The small molecule below binds the protein below.
Small molecule (SMILES): CN(C)c1ccc(O)c2c1C[C@H]1C[C@H]3[C@H](N(C)C)C(O)=C(C(N)=O)C(=O)[C@@]3(O)C(O)=C1C2=O

Binding-site contacts:
Ligand atom O2 contacts residue ASN82 of chain 1.A at 2.7 Å (h-bond).
Ligand atom C3 contacts residue HIS64 of chain 1.A at 3.8 Å.
Ligand atom C17 contacts residue MG1 of chain 1.F at 3.3 Å.
Ligand atom O7 contacts residue PHE86 of chain 1.A at 3.4 Å.
Ligand atom N1 contacts residue ASN82 of chain 1.A at 2.7 Å (h-bond).
Ligand atom O6 contacts residue HIS100 of chain 1.A at 3.0 Å (h-bond).
Ligand atom C16 contacts residue MG1 of chain 1.F at 3.7 Å.
Ligand atom O2 contacts residue HIS64 of chain 1.A at 2.9 Å (h-bond).
Ligand atom C71 contacts residue ILE117 of chain 1.A at 3.8 Å (hydrophobic).
Ligand atom C71 contacts residue VAL131 of chain 1.A at 3.7 Å (hydrophobic).
Ligand atom C14 contacts residue PRO105 of chain 1.A at 3.9 Å (hydrophobic).
Ligand atom C19 contacts residue ASN82 of chain 1.A at 3.2 Å.
Ligand atom O4 contacts residue THR103 of chain 1.A at 3.9 Å.
Ligand atom C12 contacts residue ARG135 of chain 1.A at 3.4 Å.
Ligand atom N2 contacts residue LEU60 of chain 1.A at 3.6 Å.
Ligand atom C3 contacts residue ASN82 of chain 1.A at 3.9 Å.
Ligand atom O4 contacts residue ARG104 of chain 1.A at 2.9 Å (salt-bridge).
Ligand atom C10 contacts residue PRO105 of chain 1.A at 3.7 Å (hydrophobic).
Ligand atom CN7 contacts residue ILE117 of chain 1.A at 3.8 Å (hydrophobic).
Ligand atom O4 contacts residue ARG135 of chain 1.A at 3.9 Å.
Ligand atom C11 contacts residue PRO105 of chain 1.A at 3.9 Å (hydrophobic).
Ligand atom O8 contacts residue HIS64 of chain 1.A at 3.0 Å (h-bond).
Ligand atom O5 contacts residue MG1 of chain 1.F at 2.1 Å.
Ligand atom C15 contacts residue MG1 of chain 1.F at 3.2 Å.
Ligand atom C21 contacts residue HIS64 of chain 1.A at 3.6 Å.
Ligand atom C13 contacts residue ARG135 of chain 1.A at 3.7 Å.
Ligand atom C4 contacts residue ASN82 of chain 1.A at 3.6 Å.
Ligand atom O8 contacts residue SER67 of chain 1.A at 3.7 Å.
Ligand atom C20 contacts residue ASN82 of chain 1.A at 3.1 Å.
Ligand atom C13 contacts residue PRO105 of chain 1.A at 3.7 Å (hydrophobic).
Ligand atom C19 contacts residue PHE86 of chain 1.A at 3.7 Å (hydrophobic).
Ligand atom O7 contacts residue SER138 of chain 1.A at 3.4 Å.
Ligand atom C9 contacts residue PRO105 of chain 1.A at 3.8 Å (hydrophobic).
Ligand atom C10 contacts residue ARG135 of chain 1.A at 3.9 Å.
Ligand atom C20 contacts residue LEU134 of chain 1.A at 3.3 Å (hydrophobic).
Ligand atom C12 contacts residue PRO105 of chain 1.A at 3.7 Å (hydrophobic).
Ligand atom O6 contacts residue MG1 of chain 1.F at 2.2 Å.
Ligand atom C20 contacts residue VAL137 of chain 1.A at 4.0 Å (hydrophobic).
Ligand atom C17 contacts residue SER138 of chain 1.A at 3.9 Å.
Ligand atom C11 contacts residue ARG135 of chain 1.A at 3.7 Å.

Sequence of chain 1.A:
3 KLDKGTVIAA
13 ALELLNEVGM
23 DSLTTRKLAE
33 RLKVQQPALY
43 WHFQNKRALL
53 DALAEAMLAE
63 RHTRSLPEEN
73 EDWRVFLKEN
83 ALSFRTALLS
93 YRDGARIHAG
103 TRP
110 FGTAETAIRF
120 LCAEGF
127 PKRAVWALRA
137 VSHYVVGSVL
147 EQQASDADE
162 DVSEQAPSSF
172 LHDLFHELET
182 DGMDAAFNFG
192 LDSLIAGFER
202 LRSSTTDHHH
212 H